Binding-site contacts:
Ligand atom C8 contacts residue LEU35 of chain 1.D at 3.9 Å (hydrophobic).
Ligand atom C8 contacts residue PHE5 of chain 1.D at 3.7 Å (hydrophobic).
Ligand atom O3 contacts residue VAL34 of chain 1.D at 3.4 Å.
Ligand atom C8 contacts residue GLY6 of chain 1.D at 3.8 Å.
Ligand atom O7 contacts residue ASN10 of chain 1.D at 3.8 Å.
Ligand atom C8 contacts residue PHE9 of chain 1.D at 4.2 Å (hydrophobic).
Ligand atom O7 contacts residue PHE5 of chain 1.D at 4.5 Å.
Ligand atom O5 contacts residue ASN10 of chain 1.D at 2.4 Å (h-bond).
Ligand atom C3 contacts residue ASN10 of chain 1.D at 3.8 Å.
Ligand atom C7 contacts residue GLY6 of chain 1.D at 3.7 Å.
Ligand atom O7 contacts residue GLY6 of chain 1.D at 3.2 Å.
Ligand atom C1 contacts residue ASN10 of chain 1.D at 1.4 Å.
Ligand atom N2 contacts residue ASN10 of chain 1.D at 3.0 Å (h-bond).
Ligand atom C7 contacts residue ASN10 of chain 1.D at 3.6 Å.
Ligand atom C5 contacts residue ASN10 of chain 1.D at 3.7 Å.
Ligand atom C4 contacts residue ASN10 of chain 1.D at 4.2 Å.
Ligand atom C2 contacts residue ASN10 of chain 1.D at 2.5 Å.

Sequence of chain 1.D:
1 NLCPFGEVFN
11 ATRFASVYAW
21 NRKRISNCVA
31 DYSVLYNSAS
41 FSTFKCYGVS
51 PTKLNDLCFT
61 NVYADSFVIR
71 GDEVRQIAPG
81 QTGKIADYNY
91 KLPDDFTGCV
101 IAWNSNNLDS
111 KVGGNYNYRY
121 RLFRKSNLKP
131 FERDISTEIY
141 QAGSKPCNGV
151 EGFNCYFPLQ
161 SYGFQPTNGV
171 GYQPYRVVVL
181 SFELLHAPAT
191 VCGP

The protein below binds the small molecule below.
Small molecule (SMILES): CC(=O)N[C@@H]1[C@@H](O)[C@H](O)[C@@H](CO)O[C@H]1O